A small-molecule ligand and the protein it binds are described below.
Small molecule (SMILES): CC(=O)N[C@H]1[C@H](O[C@@H]2[C@@H](O[C@H]3[C@H](O)[C@@H](CO)OC[C@H]3O)O[C@H](CO)[C@@H](O)[C@@H]2O)O[C@H](CO)[C@@H](O)[C@@H]1O

Binding-site contacts:
Ligand atom C3 contacts residue GLY99 of chain 1.C at 3.9 Å.
Ligand atom O4 contacts residue PHE123 of chain 1.C at 3.5 Å.
Ligand atom C5 contacts residue ASN39 of chain 1.C at 2.9 Å.
Ligand atom C6 contacts residue PHE123 of chain 1.C at 3.6 Å (hydrophobic).
Ligand atom C6 contacts residue ALA30 of chain 1.D at 3.7 Å (hydrophobic).
Ligand atom O6 contacts residue ASP81 of chain 1.C at 3.0 Å (salt-bridge).
Ligand atom O5 contacts residue GLY29 of chain 1.D at 3.9 Å.
Ligand atom C2 contacts residue ASN39 of chain 1.C at 3.6 Å.
Ligand atom O3 contacts residue ASN39 of chain 1.C at 4.0 Å.
Ligand atom O3 contacts residue GLY99 of chain 1.C at 2.8 Å (h-bond).
Ligand atom C4 contacts residue GLY99 of chain 1.C at 4.0 Å.
Ligand atom O2 contacts residue GLY29 of chain 1.D at 3.3 Å.
Ligand atom C1 contacts residue GLY29 of chain 1.D at 3.5 Å.
Ligand atom O6 contacts residue ALA30 of chain 1.D at 3.1 Å.
Ligand atom C8 contacts residue THR96 of chain 1.C at 3.8 Å.
Ligand atom O6 contacts residue GLU31 of chain 1.D at 2.8 Å (salt-bridge).
Ligand atom O4 contacts residue ASN39 of chain 1.C at 3.4 Å (h-bond).
Ligand atom C4 contacts residue ASN39 of chain 1.C at 3.2 Å.
Ligand atom O3 contacts residue GLY98 of chain 1.C at 3.1 Å.
Ligand atom C8 contacts residue GLY97 of chain 1.C at 3.1 Å.
Ligand atom O5 contacts residue ASN39 of chain 1.C at 3.4 Å (h-bond).
Ligand atom C6 contacts residue ASP81 of chain 1.C at 3.6 Å.
Ligand atom C1 contacts residue ALA30 of chain 1.D at 3.6 Å (hydrophobic).
Ligand atom C5 contacts residue PHE123 of chain 1.C at 3.7 Å (hydrophobic).
Ligand atom C1 contacts residue ALA30 of chain 1.D at 3.6 Å (hydrophobic).
Ligand atom O5 contacts residue ALA30 of chain 1.D at 3.3 Å (h-bond).
Ligand atom C3 contacts residue ASN39 of chain 1.C at 2.9 Å.
Ligand atom C1 contacts residue ASN39 of chain 1.C at 3.2 Å.
Ligand atom C6 contacts residue GLU31 of chain 1.D at 3.6 Å.
Ligand atom O6 contacts residue ALA80 of chain 1.C at 3.4 Å.
Ligand atom O2 contacts residue ALA30 of chain 1.D at 3.5 Å (h-bond).
Ligand atom O5 contacts residue ALA30 of chain 1.D at 2.9 Å.
Ligand atom C4 contacts residue ASP81 of chain 1.C at 3.4 Å.
Ligand atom O6 contacts residue GLY29 of chain 1.D at 3.3 Å.
Ligand atom C8 contacts residue GLY98 of chain 1.C at 3.5 Å.
Ligand atom O6 contacts residue ALA30 of chain 1.D at 2.8 Å (h-bond).
Ligand atom O4 contacts residue ASN125 of chain 1.C at 3.1 Å (h-bond).
Ligand atom O4 contacts residue GLY99 of chain 1.C at 3.5 Å (h-bond).
Ligand atom C6 contacts residue ALA80 of chain 1.C at 3.7 Å (hydrophobic).
Ligand atom O4 contacts residue ASP81 of chain 1.C at 2.7 Å (salt-bridge).

Sequence of chain 1.C:
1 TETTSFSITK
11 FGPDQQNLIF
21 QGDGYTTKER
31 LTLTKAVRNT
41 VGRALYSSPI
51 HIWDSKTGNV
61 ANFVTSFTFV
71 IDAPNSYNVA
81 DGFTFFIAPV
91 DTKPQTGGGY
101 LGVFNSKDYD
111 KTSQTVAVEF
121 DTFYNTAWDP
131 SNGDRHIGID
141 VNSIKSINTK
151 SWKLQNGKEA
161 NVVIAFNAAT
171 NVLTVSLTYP

Sequence of chain 1.D:
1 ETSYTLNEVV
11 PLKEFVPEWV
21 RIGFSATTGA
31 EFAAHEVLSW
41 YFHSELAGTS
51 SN